The protein below binds the small molecule below.
Small molecule (SMILES): COCCNC(=O)/C=C/c1ccc(Nc2cc(N)c(C#N)c(NC34CC5CC(CC(C5)C3)C4)n2)cc1OCC#N

Sequence of chain 1.A:
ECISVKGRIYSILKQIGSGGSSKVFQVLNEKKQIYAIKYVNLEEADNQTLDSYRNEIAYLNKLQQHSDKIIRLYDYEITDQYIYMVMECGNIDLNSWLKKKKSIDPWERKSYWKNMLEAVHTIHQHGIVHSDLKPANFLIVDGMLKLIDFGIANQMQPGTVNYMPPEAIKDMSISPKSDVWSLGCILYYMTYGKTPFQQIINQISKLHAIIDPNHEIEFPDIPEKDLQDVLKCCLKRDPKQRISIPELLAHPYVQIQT

Binding-site contacts:
Ligand atom C15 contacts residue VAL25 of chain 1.A at 3.8 Å (hydrophobic).
Ligand atom C1 contacts residue ILE17 of chain 1.A at 3.8 Å (hydrophobic).
Ligand atom C11 contacts residue ALA37 of chain 1.A at 3.7 Å (hydrophobic).
Ligand atom C29 contacts residue GLN27 of chain 1.A at 3.5 Å.
Ligand atom C7 contacts residue ASP94 of chain 1.A at 3.4 Å.
Ligand atom C10 contacts residue LEU140 of chain 1.A at 3.7 Å (hydrophobic).
Ligand atom N4 contacts residue VAL25 of chain 1.A at 4.0 Å.
Ligand atom C19 contacts residue ALA137 of chain 1.A at 4.0 Å (hydrophobic).
Ligand atom C22 contacts residue ILE17 of chain 1.A at 4.0 Å (hydrophobic).
Ligand atom C contacts residue PRO159 of chain 1.A at 3.6 Å (hydrophobic).
Ligand atom C6 contacts residue ILE17 of chain 1.A at 3.6 Å (hydrophobic).
Ligand atom C24 contacts residue VAL25 of chain 1.A at 3.8 Å (hydrophobic).
Ligand atom C14 contacts residue ILE149 of chain 1.A at 3.5 Å (hydrophobic).
Ligand atom N1 contacts residue LEU140 of chain 1.A at 3.1 Å.
Ligand atom C12 contacts residue ALA37 of chain 1.A at 3.8 Å (hydrophobic).
Ligand atom N1 contacts residue CYS90 of chain 1.A at 2.6 Å (h-bond).
Ligand atom C11 contacts residue LEU140 of chain 1.A at 3.7 Å (hydrophobic).
Ligand atom C9 contacts residue CYS90 of chain 1.A at 3.4 Å (hydrophobic).
Ligand atom O2 contacts residue ASN92 of chain 1.A at 3.0 Å (h-bond).
Ligand atom N2 contacts residue MET88 of chain 1.A at 3.4 Å.
Ligand atom C11 contacts residue GLU89 of chain 1.A at 3.2 Å.
Ligand atom N2 contacts residue ALA37 of chain 1.A at 3.5 Å.
Ligand atom C7 contacts residue ILE17 of chain 1.A at 3.3 Å (hydrophobic).
Ligand atom C14 contacts residue MET88 of chain 1.A at 3.9 Å (hydrophobic).
Ligand atom C27 contacts residue ASN92 of chain 1.A at 3.5 Å.
Ligand atom N3 contacts residue MET88 of chain 1.A at 3.4 Å (h-bond).
Ligand atom C26 contacts residue CYS90 of chain 1.A at 3.3 Å (hydrophobic).
Ligand atom C10 contacts residue CYS90 of chain 1.A at 3.4 Å (hydrophobic).
Ligand atom N2 contacts residue GLU89 of chain 1.A at 2.8 Å (salt-bridge).
Ligand atom C28 contacts residue GLN27 of chain 1.A at 3.2 Å.
Ligand atom C8 contacts residue ILE17 of chain 1.A at 3.6 Å (hydrophobic).
Ligand atom C18 contacts residue ASP94 of chain 1.A at 3.7 Å.
Ligand atom N3 contacts residue ILE149 of chain 1.A at 3.5 Å.
Ligand atom C4 contacts residue ILE17 of chain 1.A at 3.6 Å (hydrophobic).
Ligand atom C13 contacts residue VAL25 of chain 1.A at 3.9 Å (hydrophobic).
Ligand atom C11 contacts residue CYS90 of chain 1.A at 3.3 Å (hydrophobic).
Ligand atom C22 contacts residue GLY18 of chain 1.A at 3.9 Å.
Ligand atom C12 contacts residue GLU89 of chain 1.A at 3.4 Å.
Ligand atom C9 contacts residue LEU140 of chain 1.A at 3.6 Å (hydrophobic).
Ligand atom C20 contacts residue MET157 of chain 1.A at 3.8 Å (hydrophobic).